Sequence of chain 1.A:
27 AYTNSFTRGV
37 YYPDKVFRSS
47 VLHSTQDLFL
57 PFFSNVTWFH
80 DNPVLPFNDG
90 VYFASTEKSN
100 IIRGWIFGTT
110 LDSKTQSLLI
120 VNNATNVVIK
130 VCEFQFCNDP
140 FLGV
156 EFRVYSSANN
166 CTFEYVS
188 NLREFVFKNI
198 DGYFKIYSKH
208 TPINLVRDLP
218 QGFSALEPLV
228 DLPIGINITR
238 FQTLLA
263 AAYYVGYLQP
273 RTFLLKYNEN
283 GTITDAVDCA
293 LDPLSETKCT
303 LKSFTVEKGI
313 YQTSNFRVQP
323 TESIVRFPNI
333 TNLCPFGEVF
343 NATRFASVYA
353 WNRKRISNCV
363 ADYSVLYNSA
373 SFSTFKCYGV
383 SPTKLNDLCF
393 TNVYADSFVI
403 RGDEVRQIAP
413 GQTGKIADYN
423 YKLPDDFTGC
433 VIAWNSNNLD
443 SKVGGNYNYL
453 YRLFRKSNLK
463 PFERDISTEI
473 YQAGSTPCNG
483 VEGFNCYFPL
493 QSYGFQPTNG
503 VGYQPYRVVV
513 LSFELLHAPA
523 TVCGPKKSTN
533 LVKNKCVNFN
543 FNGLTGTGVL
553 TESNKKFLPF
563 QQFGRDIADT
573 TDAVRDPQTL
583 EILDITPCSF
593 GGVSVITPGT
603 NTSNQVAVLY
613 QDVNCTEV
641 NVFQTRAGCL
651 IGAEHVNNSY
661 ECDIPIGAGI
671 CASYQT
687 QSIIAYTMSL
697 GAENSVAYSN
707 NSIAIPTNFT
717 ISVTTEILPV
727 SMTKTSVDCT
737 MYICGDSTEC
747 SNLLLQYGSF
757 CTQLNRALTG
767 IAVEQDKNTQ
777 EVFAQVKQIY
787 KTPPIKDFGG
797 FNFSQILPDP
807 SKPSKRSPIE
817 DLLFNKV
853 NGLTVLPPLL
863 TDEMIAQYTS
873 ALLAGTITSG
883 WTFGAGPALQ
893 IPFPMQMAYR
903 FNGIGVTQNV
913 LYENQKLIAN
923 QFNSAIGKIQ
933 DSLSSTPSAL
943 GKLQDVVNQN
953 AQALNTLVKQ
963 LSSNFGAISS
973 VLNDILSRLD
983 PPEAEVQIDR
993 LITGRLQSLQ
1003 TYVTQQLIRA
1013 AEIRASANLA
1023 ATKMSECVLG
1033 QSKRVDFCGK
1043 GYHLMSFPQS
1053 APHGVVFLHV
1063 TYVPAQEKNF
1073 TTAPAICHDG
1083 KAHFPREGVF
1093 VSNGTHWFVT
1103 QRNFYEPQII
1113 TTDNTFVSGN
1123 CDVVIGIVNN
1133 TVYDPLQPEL

Binding-site contacts:
Ligand atom N2 contacts residue ASN616 of chain 1.A at 2.3 Å (h-bond).
Ligand atom C3 contacts residue ASN616 of chain 1.A at 3.7 Å.
Ligand atom C2 contacts residue ASN616 of chain 1.A at 2.4 Å.
Ligand atom C1 contacts residue ASN616 of chain 1.A at 1.4 Å.
Ligand atom O5 contacts residue ASN616 of chain 1.A at 2.4 Å (h-bond).
Ligand atom C4 contacts residue ASN616 of chain 1.A at 4.2 Å.
Ligand atom C8 contacts residue ASN616 of chain 1.A at 3.3 Å.
Ligand atom C5 contacts residue ASN616 of chain 1.A at 3.7 Å.
Ligand atom O7 contacts residue ASN616 of chain 1.A at 3.7 Å.
Ligand atom C7 contacts residue ASN616 of chain 1.A at 2.9 Å.

The protein below binds the small molecule below.
Small molecule (SMILES): CC(=O)N[C@@H]1[C@@H](O)[C@H](O)[C@@H](CO)O[C@H]1O